This small molecule binds to this protein.
Small molecule (SMILES): CC(=O)N[C@H]1[C@H](O[C@H]2[C@H](O)[C@@H](NC(C)=O)CO[C@@H]2CO)O[C@H](CO)[C@@H](O)[C@@H]1O

Sequence of chain 2.D:
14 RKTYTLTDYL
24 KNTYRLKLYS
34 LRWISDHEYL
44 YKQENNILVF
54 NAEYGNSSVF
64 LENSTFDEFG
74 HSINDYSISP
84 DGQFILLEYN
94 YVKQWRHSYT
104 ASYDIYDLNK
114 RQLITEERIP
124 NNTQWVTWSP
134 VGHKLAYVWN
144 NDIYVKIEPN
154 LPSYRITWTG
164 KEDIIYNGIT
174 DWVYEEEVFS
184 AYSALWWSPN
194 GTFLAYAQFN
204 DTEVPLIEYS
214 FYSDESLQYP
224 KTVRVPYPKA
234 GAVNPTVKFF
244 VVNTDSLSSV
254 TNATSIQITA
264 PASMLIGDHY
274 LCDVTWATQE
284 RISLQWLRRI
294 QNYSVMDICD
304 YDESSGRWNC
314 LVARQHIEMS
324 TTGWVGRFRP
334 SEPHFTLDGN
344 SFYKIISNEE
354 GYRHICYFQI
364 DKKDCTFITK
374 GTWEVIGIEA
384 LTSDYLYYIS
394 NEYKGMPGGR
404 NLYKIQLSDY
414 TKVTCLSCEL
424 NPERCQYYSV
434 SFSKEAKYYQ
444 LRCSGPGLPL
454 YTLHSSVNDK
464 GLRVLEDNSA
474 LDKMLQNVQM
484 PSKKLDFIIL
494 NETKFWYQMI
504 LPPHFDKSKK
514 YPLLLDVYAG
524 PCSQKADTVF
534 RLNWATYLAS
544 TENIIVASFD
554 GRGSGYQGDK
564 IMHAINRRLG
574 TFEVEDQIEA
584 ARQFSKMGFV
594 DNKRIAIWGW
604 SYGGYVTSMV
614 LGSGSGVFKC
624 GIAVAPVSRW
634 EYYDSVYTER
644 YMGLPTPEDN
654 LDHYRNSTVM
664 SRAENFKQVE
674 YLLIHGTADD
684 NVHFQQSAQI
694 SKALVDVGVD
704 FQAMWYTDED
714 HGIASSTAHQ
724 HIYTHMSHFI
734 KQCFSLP

Binding-site contacts:
Ligand atom C3 contacts residue ASN203 of chain 2.D at 3.8 Å.
Ligand atom O7 contacts residue LYS241 of chain 2.D at 3.4 Å (salt-bridge).
Ligand atom O7 contacts residue ASN203 of chain 2.D at 3.4 Å (h-bond).
Ligand atom O7 contacts residue GLN201 of chain 2.D at 4.1 Å.
Ligand atom C7 contacts residue ASN203 of chain 2.D at 3.5 Å.
Ligand atom C5 contacts residue THR205 of chain 2.D at 3.7 Å.
Ligand atom C8 contacts residue ILE168 of chain 2.D at 4.2 Å (hydrophobic).
Ligand atom C7 contacts residue ILE168 of chain 2.D at 4.3 Å (hydrophobic).
Ligand atom O5 contacts residue THR205 of chain 2.D at 3.7 Å.
Ligand atom C2 contacts residue ASN203 of chain 2.D at 2.4 Å.
Ligand atom C5 contacts residue ASN203 of chain 2.D at 3.6 Å.
Ligand atom N2 contacts residue ILE168 of chain 2.D at 4.1 Å.
Ligand atom O7 contacts residue THR205 of chain 2.D at 4.1 Å.
Ligand atom C1 contacts residue ASN203 of chain 2.D at 1.4 Å.
Ligand atom N2 contacts residue ASN203 of chain 2.D at 2.9 Å (h-bond).
Ligand atom C8 contacts residue GLU206 of chain 2.D at 3.4 Å.
Ligand atom O6 contacts residue GLU206 of chain 2.D at 3.5 Å (salt-bridge).
Ligand atom O6 contacts residue THR205 of chain 2.D at 3.8 Å.
Ligand atom C4 contacts residue ASN203 of chain 2.D at 4.2 Å.
Ligand atom C1 contacts residue THR205 of chain 2.D at 3.4 Å.
Ligand atom O5 contacts residue ASN203 of chain 2.D at 2.4 Å (h-bond).